Sequence of chain 1.A:
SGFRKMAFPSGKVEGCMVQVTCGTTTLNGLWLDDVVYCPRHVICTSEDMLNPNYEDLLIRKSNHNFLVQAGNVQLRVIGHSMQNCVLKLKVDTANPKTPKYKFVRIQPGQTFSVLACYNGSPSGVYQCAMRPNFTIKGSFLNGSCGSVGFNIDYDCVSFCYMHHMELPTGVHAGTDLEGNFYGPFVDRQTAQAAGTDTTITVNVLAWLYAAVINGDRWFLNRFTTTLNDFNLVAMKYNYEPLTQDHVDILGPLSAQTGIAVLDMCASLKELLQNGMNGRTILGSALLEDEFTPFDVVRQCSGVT

Sequence of chain 1.B:
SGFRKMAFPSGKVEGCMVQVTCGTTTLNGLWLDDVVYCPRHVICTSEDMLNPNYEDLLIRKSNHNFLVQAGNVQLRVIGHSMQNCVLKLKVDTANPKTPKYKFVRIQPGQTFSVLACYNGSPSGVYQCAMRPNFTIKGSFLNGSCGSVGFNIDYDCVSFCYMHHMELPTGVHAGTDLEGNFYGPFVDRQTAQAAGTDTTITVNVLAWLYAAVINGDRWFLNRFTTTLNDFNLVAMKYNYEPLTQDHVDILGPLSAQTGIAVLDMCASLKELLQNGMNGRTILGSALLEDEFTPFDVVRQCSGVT

Binding-site contacts:
Ligand atom F39 contacts residue GLN192 of chain 1.B at 3.1 Å.
Ligand atom O03 contacts residue GLU166 of chain 1.B at 2.9 Å (salt-bridge).
Ligand atom C28 contacts residue MET165 of chain 1.B at 3.6 Å (hydrophobic).
Ligand atom C21 contacts residue THR26 of chain 1.B at 3.1 Å.
Ligand atom N31 contacts residue GLU166 of chain 1.B at 2.8 Å (salt-bridge).
Ligand atom C13 contacts residue CYS145 of chain 1.B at 1.8 Å (hydrophobic).
Ligand atom C08 contacts residue CYS145 of chain 1.B at 3.2 Å (hydrophobic).
Ligand atom C07 contacts residue CYS145 of chain 1.B at 2.7 Å (hydrophobic).
Ligand atom N11 contacts residue GLU166 of chain 1.B at 2.7 Å (salt-bridge).
Ligand atom C25 contacts residue GLN189 of chain 1.B at 3.5 Å.
Ligand atom C28 contacts residue HIS164 of chain 1.B at 3.4 Å.
Ligand atom O12 contacts residue HIS172 of chain 1.B at 3.4 Å.
Ligand atom O12 contacts residue GLU166 of chain 1.B at 3.4 Å.
Ligand atom O17 contacts residue SER144 of chain 1.B at 3.6 Å (h-bond).
Ligand atom O44 contacts residue GLU166 of chain 1.B at 2.8 Å (salt-bridge).
Ligand atom C25 contacts residue ARG188 of chain 1.B at 3.4 Å.
Ligand atom O17 contacts residue GLY143 of chain 1.B at 3.2 Å.
Ligand atom C37 contacts residue GLU166 of chain 1.B at 3.5 Å.
Ligand atom C29 contacts residue ASP187 of chain 1.B at 3.6 Å.
Ligand atom O16 contacts residue THR26 of chain 1.B at 3.6 Å.
Ligand atom C22 contacts residue ASN142 of chain 1.B at 3.4 Å.
Ligand atom C41 contacts residue GLU166 of chain 1.B at 3.4 Å.
Ligand atom C15 contacts residue CYS145 of chain 1.B at 3.5 Å (hydrophobic).
Ligand atom O12 contacts residue PHE140 of chain 1.B at 3.6 Å.
Ligand atom C10 contacts residue GLU166 of chain 1.B at 3.5 Å.
Ligand atom C23 contacts residue ASN142 of chain 1.B at 3.2 Å.
Ligand atom C40 contacts residue GLU166 of chain 1.B at 3.5 Å.
Ligand atom O17 contacts residue CYS145 of chain 1.B at 3.3 Å (h-bond).
Ligand atom C45 contacts residue GLU166 of chain 1.B at 3.3 Å.
Ligand atom C24 contacts residue ASP187 of chain 1.B at 3.3 Å.
Ligand atom C29 contacts residue MET165 of chain 1.B at 3.3 Å (hydrophobic).
Ligand atom C14 contacts residue CYS145 of chain 1.B at 2.8 Å (hydrophobic).
Ligand atom C24 contacts residue ARG188 of chain 1.B at 3.3 Å.
Ligand atom N06 contacts residue CYS145 of chain 1.B at 3.0 Å (h-bond).
Ligand atom O03 contacts residue MET165 of chain 1.B at 3.5 Å.
Ligand atom O12 contacts residue HIS163 of chain 1.B at 2.8 Å (h-bond).
Ligand atom N06 contacts residue HIS164 of chain 1.B at 3.1 Å (h-bond).
Ligand atom F39 contacts residue LEU167 of chain 1.B at 3.2 Å.
Ligand atom C04 contacts residue HIS164 of chain 1.B at 3.6 Å.
Ligand atom N11 contacts residue PHE140 of chain 1.B at 3.5 Å (h-bond).

The small molecule below binds the protein below.
Small molecule (SMILES): C#CCOCCC(=O)N[C@H](Cc1ccc(F)cc1)C(=O)N[C@@H](Cc1ccccc1)C(=O)N[C@H](CCC(=O)OCC)C[C@@H]1CCNC1=O